The protein below binds the small molecule below.
Small molecule (SMILES): NCC(=O)O

Sequence of chain 2.A:
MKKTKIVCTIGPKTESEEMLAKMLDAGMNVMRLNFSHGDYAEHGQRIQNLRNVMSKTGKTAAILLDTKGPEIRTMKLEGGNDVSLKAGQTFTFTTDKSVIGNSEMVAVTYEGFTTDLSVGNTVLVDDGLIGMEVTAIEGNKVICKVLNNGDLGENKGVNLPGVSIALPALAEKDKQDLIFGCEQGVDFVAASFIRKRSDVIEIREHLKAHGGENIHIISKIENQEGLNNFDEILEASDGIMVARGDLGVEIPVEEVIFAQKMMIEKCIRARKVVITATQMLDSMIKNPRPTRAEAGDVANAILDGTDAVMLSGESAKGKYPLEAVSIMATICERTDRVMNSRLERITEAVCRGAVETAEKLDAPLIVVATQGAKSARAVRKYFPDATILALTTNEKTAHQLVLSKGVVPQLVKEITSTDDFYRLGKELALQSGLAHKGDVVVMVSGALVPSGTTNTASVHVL

Binding-site contacts:
Ligand atom CA contacts residue LYS272 of chain 2.A at 4.0 Å.
Ligand atom OXT contacts residue LYS272 of chain 2.A at 3.6 Å.
Ligand atom CA contacts residue SER237 of chain 2.A at 3.9 Å.
Ligand atom N contacts residue GLU235 of chain 2.A at 3.8 Å.
Ligand atom OXT contacts residue SER237 of chain 2.A at 4.2 Å.
Ligand atom C contacts residue LYS272 of chain 2.A at 3.4 Å.
Ligand atom C contacts residue SER237 of chain 2.A at 4.1 Å.
Ligand atom C contacts residue GLU235 of chain 2.A at 3.6 Å.
Ligand atom N contacts residue ALA236 of chain 2.A at 3.9 Å.
Ligand atom CA contacts residue GLU235 of chain 2.A at 3.4 Å.
Ligand atom OXT contacts residue ASP238 of chain 2.A at 4.1 Å.
Ligand atom O contacts residue GLU235 of chain 2.A at 3.3 Å (salt-bridge).
Ligand atom O contacts residue LYS272 of chain 2.A at 3.2 Å (salt-bridge).
Ligand atom CA contacts residue ARG204 of chain 2.A at 4.3 Å.
Ligand atom CA contacts residue ALA236 of chain 2.A at 3.4 Å (hydrophobic).